Binding-site contacts:
Ligand atom OAD contacts residue ARG564 of chain 1.C at 3.1 Å (salt-bridge).
Ligand atom N contacts residue GLU319 of chain 1.C at 3.0 Å (salt-bridge).
Ligand atom CAI contacts residue TYR384 of chain 1.C at 3.7 Å (hydrophobic).
Ligand atom O contacts residue HIS296 of chain 1.C at 2.6 Å (h-bond).
Ligand atom C contacts residue ZN1 of chain 1.J at 2.4 Å.
Ligand atom CB contacts residue TYR384 of chain 1.C at 3.0 Å (hydrophobic).
Ligand atom CAH contacts residue GLY270 of chain 1.C at 3.1 Å.
Ligand atom C contacts residue HIS296 of chain 1.C at 3.6 Å.
Ligand atom CD contacts residue GLN137 of chain 1.C at 2.9 Å.
Ligand atom CA contacts residue TYR384 of chain 1.C at 3.3 Å (hydrophobic).
Ligand atom OAD contacts residue LYS566 of chain 1.C at 3.2 Å.
Ligand atom O contacts residue ZN1 of chain 1.J at 1.0 Å.
Ligand atom CAH contacts residue TYR384 of chain 1.C at 3.6 Å (hydrophobic).
Ligand atom CAL contacts residue TYR379 of chain 1.C at 3.4 Å (hydrophobic).
Ligand atom N contacts residue GLN137 of chain 1.C at 3.4 Å (h-bond).
Ligand atom CAH contacts residue ZN1 of chain 1.J at 3.7 Å.
Ligand atom C contacts residue TYR384 of chain 1.C at 3.1 Å (hydrophobic).
Ligand atom C contacts residue GLU272 of chain 1.C at 3.6 Å.
Ligand atom CA contacts residue GLY270 of chain 1.C at 3.7 Å.
Ligand atom N contacts residue TYR384 of chain 1.C at 3.5 Å (h-bond).
Ligand atom O contacts residue TYR384 of chain 1.C at 3.3 Å (h-bond).
Ligand atom OAD contacts residue GLY269 of chain 1.C at 3.2 Å (h-bond).
Ligand atom OAA contacts residue ARG564 of chain 1.C at 3.0 Å (salt-bridge).
Ligand atom CAF contacts residue TYR379 of chain 1.C at 3.3 Å (hydrophobic).
Ligand atom O contacts residue HIS300 of chain 1.C at 2.7 Å (h-bond).
Ligand atom O contacts residue GLU319 of chain 1.C at 2.7 Å (salt-bridge).
Ligand atom CD contacts residue N0Y1 of chain 1.K at 3.5 Å.
Ligand atom CB contacts residue TYR379 of chain 1.C at 3.1 Å (hydrophobic).
Ligand atom CAH contacts residue GLU297 of chain 1.C at 3.4 Å.
Ligand atom CA contacts residue ZN1 of chain 1.J at 3.4 Å.
Ligand atom CA contacts residue GLU272 of chain 1.C at 3.2 Å.
Ligand atom OAC contacts residue GLY269 of chain 1.C at 2.9 Å (h-bond).
Ligand atom CAN contacts residue GLY269 of chain 1.C at 3.6 Å.
Ligand atom N contacts residue GLU272 of chain 1.C at 3.4 Å (salt-bridge).
Ligand atom OAC contacts residue GLY270 of chain 1.C at 3.3 Å (h-bond).
Ligand atom CG contacts residue N0Y1 of chain 1.K at 3.2 Å.
Ligand atom OAA contacts residue LYS566 of chain 1.C at 3.6 Å.
Ligand atom CAL contacts residue TYR384 of chain 1.C at 3.6 Å (hydrophobic).
Ligand atom CG contacts residue TYR379 of chain 1.C at 3.5 Å (hydrophobic).
Ligand atom NAS contacts residue TYR379 of chain 1.C at 3.3 Å (h-bond).

Sequence of chain 1.C:
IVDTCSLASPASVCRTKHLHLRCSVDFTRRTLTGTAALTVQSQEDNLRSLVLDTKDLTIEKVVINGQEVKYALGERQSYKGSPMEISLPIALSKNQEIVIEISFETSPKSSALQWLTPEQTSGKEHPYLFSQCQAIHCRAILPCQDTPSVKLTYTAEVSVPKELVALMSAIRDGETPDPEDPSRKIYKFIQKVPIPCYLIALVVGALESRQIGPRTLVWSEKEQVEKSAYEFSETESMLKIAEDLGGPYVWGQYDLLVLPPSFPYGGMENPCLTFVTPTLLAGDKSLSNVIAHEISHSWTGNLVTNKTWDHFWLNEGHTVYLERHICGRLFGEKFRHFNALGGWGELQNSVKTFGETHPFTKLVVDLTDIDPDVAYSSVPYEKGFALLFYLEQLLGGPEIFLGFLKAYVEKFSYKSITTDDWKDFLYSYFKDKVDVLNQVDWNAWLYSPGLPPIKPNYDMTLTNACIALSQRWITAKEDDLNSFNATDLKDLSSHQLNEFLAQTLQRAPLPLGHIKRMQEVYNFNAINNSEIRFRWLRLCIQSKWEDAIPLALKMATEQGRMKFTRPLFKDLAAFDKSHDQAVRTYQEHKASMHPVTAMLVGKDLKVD

This protein binds this small molecule.
Small molecule (SMILES): O=C(CCC(=O)N1CCC[C@H]1C(=O)O)[C@@H]1CCCN1